Sequence of chain 1.A:
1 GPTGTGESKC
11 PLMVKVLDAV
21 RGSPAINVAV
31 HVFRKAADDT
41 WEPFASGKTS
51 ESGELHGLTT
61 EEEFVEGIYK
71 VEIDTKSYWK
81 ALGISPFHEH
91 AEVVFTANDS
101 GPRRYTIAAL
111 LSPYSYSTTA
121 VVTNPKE

Binding-site contacts:
Ligand atom C4 contacts residue SER117 of chain 1.A at 4.0 Å.
Ligand atom C16 contacts residue ALA108 of chain 1.A at 3.1 Å (hydrophobic).
Ligand atom C1 contacts residue SER117 of chain 1.A at 4.3 Å.
Ligand atom C15 contacts residue LYS15 of chain 1.A at 4.0 Å.
Ligand atom C2 contacts residue THR118 of chain 1.A at 4.2 Å.
Ligand atom C4 contacts residue LEU110 of chain 1.A at 4.2 Å (hydrophobic).
Ligand atom C11 contacts residue LYS15 of chain 1.A at 3.8 Å.
Ligand atom C17 contacts residue ALA108 of chain 1.A at 3.7 Å (hydrophobic).
Ligand atom O2 contacts residue LEU17 of chain 1.A at 4.4 Å.
Ligand atom C7 contacts residue ALA108 of chain 1.A at 4.0 Å (hydrophobic).
Ligand atom C2 contacts residue LEU110 of chain 1.A at 3.9 Å (hydrophobic).
Ligand atom C3 contacts residue LEU110 of chain 1.A at 3.4 Å (hydrophobic).
Ligand atom C3 contacts residue SER117 of chain 1.A at 2.8 Å.
Ligand atom C16 contacts residue ALA109 of chain 1.A at 4.2 Å (hydrophobic).
Ligand atom C1 contacts residue ALA108 of chain 1.A at 4.0 Å (hydrophobic).
Ligand atom C7 contacts residue THR119 of chain 1.A at 4.2 Å.
Ligand atom C2 contacts residue SER117 of chain 1.A at 2.8 Å.
Ligand atom C1 contacts residue ALA109 of chain 1.A at 4.4 Å (hydrophobic).
Ligand atom C17 contacts residue LEU110 of chain 1.A at 3.1 Å (hydrophobic).
Ligand atom C13 contacts residue LEU17 of chain 1.A at 4.0 Å (hydrophobic).
Ligand atom C10 contacts residue LEU17 of chain 1.A at 4.0 Å (hydrophobic).
Ligand atom O2 contacts residue LYS15 of chain 1.A at 2.8 Å (salt-bridge).
Ligand atom C1 contacts residue LEU110 of chain 1.A at 4.2 Å (hydrophobic).
Ligand atom C8 contacts residue LEU17 of chain 1.A at 4.2 Å (hydrophobic).
Ligand atom C19 contacts residue ALA108 of chain 1.A at 4.5 Å (hydrophobic).
Ligand atom C6 contacts residue THR119 of chain 1.A at 4.4 Å.
Ligand atom C1 contacts residue THR119 of chain 1.A at 4.1 Å.
Ligand atom C13 contacts residue LYS15 of chain 1.A at 4.1 Å.
Ligand atom C17 contacts residue SER117 of chain 1.A at 4.2 Å.
Ligand atom C17 contacts residue ALA109 of chain 1.A at 3.1 Å (hydrophobic).
Ligand atom C20 contacts residue LEU17 of chain 1.A at 3.0 Å (hydrophobic).
Ligand atom C10 contacts residue LYS15 of chain 1.A at 4.4 Å.
Ligand atom C12 contacts residue LYS15 of chain 1.A at 3.6 Å.
Ligand atom C2 contacts residue THR119 of chain 1.A at 4.4 Å.
Ligand atom C16 contacts residue THR118 of chain 1.A at 3.9 Å.
Ligand atom C16 contacts residue THR119 of chain 1.A at 2.9 Å.
Ligand atom C8 contacts residue ALA108 of chain 1.A at 4.4 Å (hydrophobic).

This small molecule binds to this protein.
Small molecule (SMILES): CC1=C(/C=C/C(C)=C\C=C\C(C)=C\C(=O)O)C(C)(C)CCC1